A protein and the small-molecule ligand that binds it are described below.
Small molecule (SMILES): CC(=O)N[C@H]1[C@H](O[C@H]2[C@H](O)[C@@H](NC(C)=O)CO[C@@H]2CO)O[C@H](CO)[C@@H](O)[C@@H]1O

Sequence of chain 1.F:
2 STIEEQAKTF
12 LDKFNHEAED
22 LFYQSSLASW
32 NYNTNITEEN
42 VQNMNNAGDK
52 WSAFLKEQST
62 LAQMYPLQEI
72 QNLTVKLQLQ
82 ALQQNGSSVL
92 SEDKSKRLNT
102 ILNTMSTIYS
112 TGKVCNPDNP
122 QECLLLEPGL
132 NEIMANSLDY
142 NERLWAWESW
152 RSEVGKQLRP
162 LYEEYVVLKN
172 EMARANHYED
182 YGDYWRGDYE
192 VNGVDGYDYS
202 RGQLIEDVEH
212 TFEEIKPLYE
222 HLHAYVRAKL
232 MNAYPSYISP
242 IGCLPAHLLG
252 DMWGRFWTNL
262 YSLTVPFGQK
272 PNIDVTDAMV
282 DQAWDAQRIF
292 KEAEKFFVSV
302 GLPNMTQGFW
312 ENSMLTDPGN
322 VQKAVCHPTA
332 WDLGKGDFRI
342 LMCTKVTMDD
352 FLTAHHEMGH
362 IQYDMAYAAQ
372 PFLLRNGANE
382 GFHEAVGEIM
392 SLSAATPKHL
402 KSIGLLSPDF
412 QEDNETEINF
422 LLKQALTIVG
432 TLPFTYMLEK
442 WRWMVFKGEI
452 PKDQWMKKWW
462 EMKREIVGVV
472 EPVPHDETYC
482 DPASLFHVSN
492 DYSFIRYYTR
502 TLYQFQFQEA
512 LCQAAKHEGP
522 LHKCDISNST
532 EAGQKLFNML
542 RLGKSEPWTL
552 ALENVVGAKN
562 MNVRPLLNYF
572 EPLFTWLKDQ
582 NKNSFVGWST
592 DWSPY

Binding-site contacts:
Ligand atom C8 contacts residue ASN86 of chain 1.F at 4.4 Å.
Ligand atom C8 contacts residue GLN84 of chain 1.F at 4.0 Å.
Ligand atom N2 contacts residue GLN64 of chain 1.F at 4.0 Å.
Ligand atom C7 contacts residue ASN177 of chain 1.F at 4.4 Å.
Ligand atom O7 contacts residue HIS178 of chain 1.F at 4.2 Å.
Ligand atom N2 contacts residue GLN84 of chain 1.F at 4.4 Å.
Ligand atom C7 contacts residue GLN84 of chain 1.F at 4.5 Å.
Ligand atom C3 contacts residue GLN64 of chain 1.F at 3.9 Å.
Ligand atom O5 contacts residue ASN86 of chain 1.F at 2.4 Å (h-bond).
Ligand atom N2 contacts residue ASN86 of chain 1.F at 2.9 Å (h-bond).
Ligand atom O5 contacts residue GLN64 of chain 1.F at 3.7 Å.
Ligand atom C2 contacts residue ASN86 of chain 1.F at 2.5 Å.
Ligand atom C7 contacts residue ASN86 of chain 1.F at 3.3 Å.
Ligand atom C2 contacts residue GLN64 of chain 1.F at 4.1 Å.
Ligand atom C3 contacts residue ASN86 of chain 1.F at 3.8 Å.
Ligand atom O7 contacts residue ASN177 of chain 1.F at 3.5 Å (h-bond).
Ligand atom O7 contacts residue ASN86 of chain 1.F at 3.2 Å (h-bond).
Ligand atom C1 contacts residue GLN64 of chain 1.F at 3.3 Å.
Ligand atom C5 contacts residue GLN64 of chain 1.F at 3.5 Å.
Ligand atom C4 contacts residue ASN86 of chain 1.F at 4.2 Å.
Ligand atom C1 contacts residue ASN86 of chain 1.F at 1.4 Å.
Ligand atom C5 contacts residue ASN86 of chain 1.F at 3.7 Å.
Ligand atom O7 contacts residue ALA176 of chain 1.F at 4.4 Å.
Ligand atom C4 contacts residue GLN64 of chain 1.F at 4.3 Å.